Binding-site contacts:
Ligand atom C8 contacts residue HIS114 of chain 1.D at 3.7 Å.
Ligand atom C7 contacts residue SER112 of chain 1.D at 3.9 Å.
Ligand atom O5 contacts residue ASN110 of chain 1.D at 2.3 Å (h-bond).
Ligand atom O7 contacts residue SER112 of chain 1.D at 4.1 Å.
Ligand atom C7 contacts residue ASN110 of chain 1.D at 3.3 Å.
Ligand atom N2 contacts residue ASN110 of chain 1.D at 2.9 Å (h-bond).
Ligand atom C4 contacts residue ASN110 of chain 1.D at 4.2 Å.
Ligand atom O7 contacts residue SER111 of chain 1.D at 3.0 Å (h-bond).
Ligand atom O4 contacts residue HIS114 of chain 1.D at 4.4 Å.
Ligand atom C2 contacts residue SER112 of chain 1.D at 3.5 Å.
Ligand atom C5 contacts residue ASN110 of chain 1.D at 3.6 Å.
Ligand atom O5 contacts residue SER112 of chain 1.D at 4.3 Å.
Ligand atom O7 contacts residue HIS114 of chain 1.D at 4.0 Å.
Ligand atom C3 contacts residue ASN110 of chain 1.D at 3.8 Å.
Ligand atom C3 contacts residue HIS114 of chain 1.D at 4.4 Å.
Ligand atom C1 contacts residue HIS114 of chain 1.D at 3.8 Å.
Ligand atom C7 contacts residue HIS114 of chain 1.D at 4.1 Å.
Ligand atom C1 contacts residue SER112 of chain 1.D at 3.2 Å.
Ligand atom C8 contacts residue ASN110 of chain 1.D at 3.3 Å.
Ligand atom O7 contacts residue ASN110 of chain 1.D at 4.2 Å.
Ligand atom C7 contacts residue SER111 of chain 1.D at 3.9 Å.
Ligand atom C5 contacts residue HIS114 of chain 1.D at 3.5 Å.
Ligand atom N2 contacts residue SER112 of chain 1.D at 3.0 Å (h-bond).
Ligand atom O5 contacts residue HIS114 of chain 1.D at 3.6 Å.
Ligand atom C1 contacts residue ASN110 of chain 1.D at 1.4 Å.
Ligand atom C2 contacts residue ASN110 of chain 1.D at 2.5 Å.
Ligand atom C3 contacts residue SER112 of chain 1.D at 3.9 Å.
Ligand atom C6 contacts residue HIS114 of chain 1.D at 3.9 Å.

The small molecule below binds the protein below.
Small molecule (SMILES): CC(=O)N[C@H]1[C@H](O[C@H]2[C@H](O)[C@@H](NC(C)=O)CO[C@@H]2CO)O[C@H](CO)[C@@H](O[C@@H]2O[C@H](CO)[C@@H](O)[C@H](O)[C@@H]2O)[C@@H]1O

Sequence of chain 1.D:
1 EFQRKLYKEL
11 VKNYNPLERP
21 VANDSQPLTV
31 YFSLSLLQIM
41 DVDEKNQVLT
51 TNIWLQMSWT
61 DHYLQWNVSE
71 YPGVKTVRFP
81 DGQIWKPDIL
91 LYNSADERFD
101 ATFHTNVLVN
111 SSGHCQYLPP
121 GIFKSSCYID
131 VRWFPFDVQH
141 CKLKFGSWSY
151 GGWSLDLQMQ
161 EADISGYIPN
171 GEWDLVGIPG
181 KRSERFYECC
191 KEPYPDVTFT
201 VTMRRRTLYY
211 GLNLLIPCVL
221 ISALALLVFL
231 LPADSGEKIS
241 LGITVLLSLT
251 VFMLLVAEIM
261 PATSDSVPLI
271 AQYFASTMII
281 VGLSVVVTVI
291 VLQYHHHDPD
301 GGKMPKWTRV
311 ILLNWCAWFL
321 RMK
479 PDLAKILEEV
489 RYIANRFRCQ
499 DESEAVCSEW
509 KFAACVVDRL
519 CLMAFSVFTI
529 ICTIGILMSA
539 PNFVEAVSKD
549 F